Binding-site contacts:
Ligand atom O01 contacts residue PHE222 of chain 1.A at 3.3 Å.
Ligand atom C16 contacts residue ASP154 of chain 1.A at 3.1 Å.
Ligand atom O31 contacts residue LYS243 of chain 1.A at 2.7 Å (salt-bridge).
Ligand atom C11 contacts residue CYS223 of chain 1.A at 3.4 Å (hydrophobic).
Ligand atom C29 contacts residue TRP245 of chain 1.A at 3.6 Å (hydrophobic).
Ligand atom C30 contacts residue TRP245 of chain 1.A at 3.6 Å (hydrophobic).
Ligand atom C20 contacts residue ASP154 of chain 1.A at 3.6 Å.
Ligand atom C04 contacts residue PHE222 of chain 1.A at 3.6 Å (hydrophobic).
Ligand atom C12 contacts residue PHE222 of chain 1.A at 3.5 Å (hydrophobic).
Ligand atom N28 contacts residue MN1 of chain 1.C at 2.3 Å.
Ligand atom N05 contacts residue TYR214 of chain 1.A at 3.4 Å.
Ligand atom N28 contacts residue HIS313 of chain 1.A at 3.6 Å (h-bond).
Ligand atom C29 contacts residue ASN235 of chain 1.A at 3.7 Å.
Ligand atom O01 contacts residue TYR214 of chain 1.A at 3.5 Å.
Ligand atom C29 contacts residue PHE222 of chain 1.A at 3.7 Å (hydrophobic).
Ligand atom N05 contacts residue PHE222 of chain 1.A at 3.5 Å.
Ligand atom C27 contacts residue HIS225 of chain 1.A at 3.4 Å.
Ligand atom C13 contacts residue PHE222 of chain 1.A at 3.6 Å (hydrophobic).
Ligand atom C11 contacts residue PHE222 of chain 1.A at 3.5 Å (hydrophobic).
Ligand atom C27 contacts residue MN1 of chain 1.C at 3.3 Å.
Ligand atom C21 contacts residue TRP212 of chain 1.A at 3.5 Å (hydrophobic).
Ligand atom C26 contacts residue MN1 of chain 1.C at 3.6 Å.
Ligand atom C26 contacts residue HIS225 of chain 1.A at 3.2 Å.
Ligand atom O31 contacts residue TYR151 of chain 1.A at 3.3 Å (h-bond).
Ligand atom C10 contacts residue CYS223 of chain 1.A at 3.5 Å (hydrophobic).
Ligand atom C30 contacts residue PHE222 of chain 1.A at 3.5 Å (hydrophobic).
Ligand atom C17 contacts residue ASP154 of chain 1.A at 3.2 Å.
Ligand atom C02 contacts residue TYR151 of chain 1.A at 3.3 Å (hydrophobic).
Ligand atom C25 contacts residue ASP154 of chain 1.A at 3.5 Å.
Ligand atom N28 contacts residue HIS225 of chain 1.A at 3.2 Å (h-bond).
Ligand atom CL1 contacts residue ALA153 of chain 1.A at 3.4 Å.
Ligand atom O31 contacts residue PHE222 of chain 1.A at 3.7 Å.
Ligand atom C21 contacts residue ASP154 of chain 1.A at 3.6 Å.
Ligand atom N18 contacts residue ASP154 of chain 1.A at 2.7 Å (salt-bridge).
Ligand atom C29 contacts residue MN1 of chain 1.C at 3.2 Å.
Ligand atom C02 contacts residue PHE222 of chain 1.A at 3.3 Å (hydrophobic).
Ligand atom O01 contacts residue TYR151 of chain 1.A at 2.5 Å (h-bond).
Ligand atom C19 contacts residue ASP154 of chain 1.A at 3.5 Å.
Ligand atom C03 contacts residue PHE222 of chain 1.A at 3.6 Å (hydrophobic).
Ligand atom C12 contacts residue SER221 of chain 1.A at 3.5 Å.

The protein below binds the small molecule below.
Small molecule (SMILES): O=C(O)c1ccnc2cc([C@@H](OCCN3CCCCC3)c3ccccc3Cl)[nH]c12

Sequence of chain 1.A:
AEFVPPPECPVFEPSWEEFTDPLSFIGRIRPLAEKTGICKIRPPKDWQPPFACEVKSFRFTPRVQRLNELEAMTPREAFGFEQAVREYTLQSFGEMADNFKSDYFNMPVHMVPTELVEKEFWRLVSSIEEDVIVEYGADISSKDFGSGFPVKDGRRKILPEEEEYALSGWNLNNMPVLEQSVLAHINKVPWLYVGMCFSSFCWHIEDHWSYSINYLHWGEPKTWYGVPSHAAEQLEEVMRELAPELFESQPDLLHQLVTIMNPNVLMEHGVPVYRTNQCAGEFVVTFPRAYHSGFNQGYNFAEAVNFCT